Sequence of chain 1.B:
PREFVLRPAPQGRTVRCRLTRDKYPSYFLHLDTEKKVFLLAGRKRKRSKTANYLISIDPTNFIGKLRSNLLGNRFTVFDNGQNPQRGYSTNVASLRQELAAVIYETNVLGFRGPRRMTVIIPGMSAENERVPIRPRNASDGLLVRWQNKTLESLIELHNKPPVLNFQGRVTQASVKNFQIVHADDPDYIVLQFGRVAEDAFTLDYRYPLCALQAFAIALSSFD

The protein below binds the small molecule below.
Small molecule (SMILES): O=P(O)(O)O[C@@H]1[C@H](O)[C@H](O)[C@@H](OP(=O)(O)O)[C@H](OP(=O)(O)O)[C@H]1O

Binding-site contacts:
Ligand atom O42 contacts residue ALA196 of chain 1.B at 4.5 Å.
Ligand atom P5 contacts residue ARG218 of chain 1.B at 3.7 Å.
Ligand atom O12 contacts residue ASP246 of chain 1.B at 3.8 Å.
Ligand atom O43 contacts residue LYS199 of chain 1.B at 2.8 Å (salt-bridge).
Ligand atom O53 contacts residue ARG21 of chain 1.B at 2.9 Å (salt-bridge).
Ligand atom C6 contacts residue ASP246 of chain 1.B at 4.3 Å.
Ligand atom O52 contacts residue ARG21 of chain 1.B at 3.9 Å.
Ligand atom O51 contacts residue ARG218 of chain 1.B at 3.2 Å (salt-bridge).
Ligand atom O41 contacts residue LYS199 of chain 1.B at 4.5 Å.
Ligand atom C5 contacts residue LYS199 of chain 1.B at 3.9 Å.
Ligand atom O51 contacts residue GLU221 of chain 1.B at 4.2 Å.
Ligand atom C5 contacts residue ASP246 of chain 1.B at 3.8 Å.
Ligand atom O53 contacts residue ASP246 of chain 1.B at 3.9 Å.
Ligand atom O4 contacts residue ARG218 of chain 1.B at 3.9 Å.
Ligand atom O41 contacts residue VAL198 of chain 1.B at 2.9 Å (h-bond).
Ligand atom C1 contacts residue ASP246 of chain 1.B at 4.0 Å.
Ligand atom P4 contacts residue VAL198 of chain 1.B at 3.9 Å.
Ligand atom O51 contacts residue ARG21 of chain 1.B at 2.8 Å (salt-bridge).
Ligand atom O6 contacts residue ASP246 of chain 1.B at 4.4 Å.
Ligand atom O5 contacts residue LYS199 of chain 1.B at 4.0 Å.
Ligand atom O41 contacts residue SER197 of chain 1.B at 3.5 Å.
Ligand atom O4 contacts residue LYS199 of chain 1.B at 2.9 Å (salt-bridge).
Ligand atom C4 contacts residue LYS199 of chain 1.B at 3.9 Å.
Ligand atom O3 contacts residue VAL198 of chain 1.B at 3.6 Å.
Ligand atom O52 contacts residue LYS23 of chain 1.B at 4.3 Å.
Ligand atom O42 contacts residue ARG218 of chain 1.B at 3.6 Å (salt-bridge).
Ligand atom O53 contacts residue ARG218 of chain 1.B at 3.6 Å.
Ligand atom C4 contacts residue ASP246 of chain 1.B at 4.4 Å.
Ligand atom P4 contacts residue LYS199 of chain 1.B at 3.6 Å.
Ligand atom O43 contacts residue ARG218 of chain 1.B at 2.7 Å (salt-bridge).
Ligand atom C3 contacts residue ASP246 of chain 1.B at 4.2 Å.
Ligand atom O43 contacts residue SER197 of chain 1.B at 2.5 Å (h-bond).
Ligand atom P4 contacts residue SER197 of chain 1.B at 3.8 Å.
Ligand atom O5 contacts residue ARG218 of chain 1.B at 4.0 Å.
Ligand atom P5 contacts residue LYS199 of chain 1.B at 4.0 Å.
Ligand atom P4 contacts residue ARG218 of chain 1.B at 3.7 Å.
Ligand atom P5 contacts residue ARG21 of chain 1.B at 3.6 Å.
Ligand atom O53 contacts residue LYS199 of chain 1.B at 2.9 Å (salt-bridge).
Ligand atom O43 contacts residue VAL198 of chain 1.B at 3.9 Å.